Binding-site contacts:
Ligand atom O7 contacts residue ASN709 of chain 1.D at 2.9 Å (h-bond).
Ligand atom C4 contacts residue ASN709 of chain 1.D at 4.2 Å.
Ligand atom C5 contacts residue ASP796 of chain 1.A at 4.5 Å.
Ligand atom C5 contacts residue ASN709 of chain 1.D at 3.7 Å.
Ligand atom C3 contacts residue ASN709 of chain 1.D at 3.8 Å.
Ligand atom O7 contacts residue ASP796 of chain 1.A at 4.4 Å.
Ligand atom C1 contacts residue ASP796 of chain 1.A at 3.7 Å.
Ligand atom O5 contacts residue ASN709 of chain 1.D at 2.4 Å (h-bond).
Ligand atom O5 contacts residue ASP796 of chain 1.A at 3.2 Å (salt-bridge).
Ligand atom C2 contacts residue ASN709 of chain 1.D at 2.5 Å.
Ligand atom C1 contacts residue ASN709 of chain 1.D at 1.4 Å.
Ligand atom C8 contacts residue GLY1131 of chain 1.D at 3.5 Å.
Ligand atom C7 contacts residue ASN709 of chain 1.D at 3.1 Å.
Ligand atom N2 contacts residue ASN709 of chain 1.D at 2.9 Å (h-bond).
Ligand atom C2 contacts residue ASP796 of chain 1.A at 4.3 Å.
Ligand atom C8 contacts residue ASN709 of chain 1.D at 4.3 Å.

Sequence of chain 1.D:
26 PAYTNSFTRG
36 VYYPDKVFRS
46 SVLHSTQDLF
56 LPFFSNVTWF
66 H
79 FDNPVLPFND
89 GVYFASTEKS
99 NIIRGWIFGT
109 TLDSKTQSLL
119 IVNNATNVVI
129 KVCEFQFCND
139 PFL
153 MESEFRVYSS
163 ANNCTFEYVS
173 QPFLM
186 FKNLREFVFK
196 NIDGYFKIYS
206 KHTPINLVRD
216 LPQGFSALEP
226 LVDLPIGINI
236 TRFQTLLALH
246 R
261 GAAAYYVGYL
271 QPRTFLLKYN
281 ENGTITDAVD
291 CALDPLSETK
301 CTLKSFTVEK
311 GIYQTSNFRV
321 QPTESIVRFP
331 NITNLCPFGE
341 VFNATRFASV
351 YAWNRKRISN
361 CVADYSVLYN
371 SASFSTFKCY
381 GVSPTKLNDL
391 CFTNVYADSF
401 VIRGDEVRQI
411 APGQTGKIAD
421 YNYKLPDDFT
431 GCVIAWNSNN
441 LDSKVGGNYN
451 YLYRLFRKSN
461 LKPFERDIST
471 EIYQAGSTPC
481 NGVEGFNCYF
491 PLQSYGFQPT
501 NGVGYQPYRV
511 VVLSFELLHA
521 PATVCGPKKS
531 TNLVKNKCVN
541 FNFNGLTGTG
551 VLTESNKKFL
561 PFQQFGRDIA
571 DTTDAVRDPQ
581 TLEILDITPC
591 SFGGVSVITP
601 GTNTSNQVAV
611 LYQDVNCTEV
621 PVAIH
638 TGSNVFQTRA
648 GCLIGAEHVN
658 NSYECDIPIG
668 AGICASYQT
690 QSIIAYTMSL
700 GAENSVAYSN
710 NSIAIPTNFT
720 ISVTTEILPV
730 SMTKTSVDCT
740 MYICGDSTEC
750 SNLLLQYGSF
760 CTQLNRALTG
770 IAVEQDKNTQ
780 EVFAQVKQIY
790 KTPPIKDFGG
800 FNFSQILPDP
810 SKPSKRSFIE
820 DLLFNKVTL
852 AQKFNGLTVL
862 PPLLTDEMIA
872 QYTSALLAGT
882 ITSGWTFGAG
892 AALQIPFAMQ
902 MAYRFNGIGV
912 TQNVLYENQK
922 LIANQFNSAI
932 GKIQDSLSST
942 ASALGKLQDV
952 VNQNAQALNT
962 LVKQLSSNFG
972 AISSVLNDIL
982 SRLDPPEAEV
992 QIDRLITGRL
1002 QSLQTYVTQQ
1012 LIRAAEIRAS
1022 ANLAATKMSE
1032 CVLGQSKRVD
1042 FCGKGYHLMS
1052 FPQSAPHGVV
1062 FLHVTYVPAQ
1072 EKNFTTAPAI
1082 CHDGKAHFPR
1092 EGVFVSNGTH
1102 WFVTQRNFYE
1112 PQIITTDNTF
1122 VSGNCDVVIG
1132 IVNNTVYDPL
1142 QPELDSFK

The small molecule below binds the protein below.
Small molecule (SMILES): CC(=O)N[C@@H]1[C@@H](O)[C@H](O)[C@@H](CO)O[C@H]1O

Sequence of chain 1.A:
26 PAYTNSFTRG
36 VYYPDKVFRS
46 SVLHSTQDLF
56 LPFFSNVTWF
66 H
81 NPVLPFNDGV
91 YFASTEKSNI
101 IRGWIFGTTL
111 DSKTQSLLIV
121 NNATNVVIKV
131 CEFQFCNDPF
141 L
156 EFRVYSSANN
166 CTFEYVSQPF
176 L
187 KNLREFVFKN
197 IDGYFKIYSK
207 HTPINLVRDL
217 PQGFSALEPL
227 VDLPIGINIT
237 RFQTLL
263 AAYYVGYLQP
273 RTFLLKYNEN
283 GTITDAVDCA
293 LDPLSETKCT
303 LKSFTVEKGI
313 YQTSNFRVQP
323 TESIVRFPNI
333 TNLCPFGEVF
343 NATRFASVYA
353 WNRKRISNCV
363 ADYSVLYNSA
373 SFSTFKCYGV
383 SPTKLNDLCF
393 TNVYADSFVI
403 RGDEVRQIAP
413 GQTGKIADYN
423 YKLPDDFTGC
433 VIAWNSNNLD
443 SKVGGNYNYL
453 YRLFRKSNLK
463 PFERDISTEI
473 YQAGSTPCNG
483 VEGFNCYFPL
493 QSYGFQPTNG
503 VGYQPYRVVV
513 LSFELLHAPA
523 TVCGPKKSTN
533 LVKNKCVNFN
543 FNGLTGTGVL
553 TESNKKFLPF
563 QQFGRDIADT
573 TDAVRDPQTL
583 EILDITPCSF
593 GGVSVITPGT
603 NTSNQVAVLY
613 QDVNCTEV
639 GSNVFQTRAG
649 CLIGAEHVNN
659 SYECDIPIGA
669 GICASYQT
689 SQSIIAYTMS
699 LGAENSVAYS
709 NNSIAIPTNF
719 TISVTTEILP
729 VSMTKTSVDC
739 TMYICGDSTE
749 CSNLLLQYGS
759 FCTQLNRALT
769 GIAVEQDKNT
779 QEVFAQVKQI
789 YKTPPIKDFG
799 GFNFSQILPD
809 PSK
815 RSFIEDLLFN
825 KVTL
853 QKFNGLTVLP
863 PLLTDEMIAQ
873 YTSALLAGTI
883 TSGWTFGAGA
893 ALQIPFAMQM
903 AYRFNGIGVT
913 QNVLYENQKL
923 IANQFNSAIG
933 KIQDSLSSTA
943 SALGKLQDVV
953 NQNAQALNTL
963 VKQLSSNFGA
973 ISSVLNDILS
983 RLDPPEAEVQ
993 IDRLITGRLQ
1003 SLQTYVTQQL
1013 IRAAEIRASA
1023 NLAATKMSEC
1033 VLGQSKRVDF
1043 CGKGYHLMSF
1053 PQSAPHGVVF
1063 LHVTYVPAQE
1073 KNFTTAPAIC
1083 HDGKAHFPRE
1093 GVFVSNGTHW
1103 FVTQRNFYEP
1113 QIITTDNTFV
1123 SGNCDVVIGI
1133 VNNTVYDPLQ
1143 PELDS